Sequence of chain 1.A:
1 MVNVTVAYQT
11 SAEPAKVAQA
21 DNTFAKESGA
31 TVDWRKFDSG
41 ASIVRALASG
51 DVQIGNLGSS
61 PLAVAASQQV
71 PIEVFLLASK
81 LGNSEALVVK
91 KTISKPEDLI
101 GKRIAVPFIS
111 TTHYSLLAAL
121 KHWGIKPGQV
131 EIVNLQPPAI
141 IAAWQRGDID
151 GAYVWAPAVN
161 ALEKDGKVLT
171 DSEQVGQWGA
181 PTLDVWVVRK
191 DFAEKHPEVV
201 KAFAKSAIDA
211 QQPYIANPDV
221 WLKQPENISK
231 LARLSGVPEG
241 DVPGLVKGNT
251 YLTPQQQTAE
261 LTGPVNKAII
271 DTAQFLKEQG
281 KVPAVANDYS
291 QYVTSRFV

A small-molecule ligand and the protein it binds are described below.
Small molecule (SMILES): NC(=O)CNCCS(=O)(=O)O

Binding-site contacts:
Ligand atom O10 contacts residue GLN9 of chain 1.A at 3.3 Å.
Ligand atom O04 contacts residue GLY58 of chain 1.A at 3.4 Å.
Ligand atom N11 contacts residue ASP184 of chain 1.A at 3.1 Å (salt-bridge).
Ligand atom C02 contacts residue GLN9 of chain 1.A at 3.5 Å.
Ligand atom O06 contacts residue TRP155 of chain 1.A at 3.5 Å.
Ligand atom C01 contacts residue GLU85 of chain 1.A at 3.9 Å.
Ligand atom S03 contacts residue PRO61 of chain 1.A at 3.8 Å.
Ligand atom O10 contacts residue SER11 of chain 1.A at 3.1 Å.
Ligand atom N07 contacts residue GLU85 of chain 1.A at 2.8 Å (salt-bridge).
Ligand atom O06 contacts residue SER39 of chain 1.A at 3.7 Å.
Ligand atom C08 contacts residue TRP155 of chain 1.A at 3.5 Å (hydrophobic).
Ligand atom O06 contacts residue SER110 of chain 1.A at 3.1 Å.
Ligand atom C09 contacts residue GLN9 of chain 1.A at 3.6 Å.
Ligand atom O05 contacts residue LEU57 of chain 1.A at 3.9 Å.
Ligand atom O05 contacts residue GLN9 of chain 1.A at 2.9 Å (h-bond).
Ligand atom O04 contacts residue SER110 of chain 1.A at 3.4 Å.
Ligand atom O04 contacts residue PRO61 of chain 1.A at 3.2 Å.
Ligand atom C02 contacts residue TRP155 of chain 1.A at 3.7 Å (hydrophobic).
Ligand atom O05 contacts residue GLY40 of chain 1.A at 3.3 Å.
Ligand atom C01 contacts residue THR111 of chain 1.A at 3.4 Å.
Ligand atom N11 contacts residue ASN56 of chain 1.A at 2.8 Å (h-bond).
Ligand atom O06 contacts residue GLY40 of chain 1.A at 2.9 Å (h-bond).
Ligand atom C09 contacts residue ASP184 of chain 1.A at 3.5 Å.
Ligand atom N07 contacts residue ASP184 of chain 1.A at 3.0 Å (salt-bridge).
Ligand atom C01 contacts residue ASP184 of chain 1.A at 3.0 Å.
Ligand atom S03 contacts residue GLN9 of chain 1.A at 3.9 Å.
Ligand atom N11 contacts residue GLN9 of chain 1.A at 3.5 Å (h-bond).
Ligand atom C08 contacts residue ASP184 of chain 1.A at 3.9 Å.
Ligand atom C08 contacts residue GLN9 of chain 1.A at 3.9 Å.
Ligand atom C08 contacts residue GLU85 of chain 1.A at 3.5 Å.
Ligand atom S03 contacts residue GLY40 of chain 1.A at 3.7 Å.
Ligand atom O04 contacts residue THR111 of chain 1.A at 2.8 Å (h-bond).
Ligand atom S03 contacts residue SER110 of chain 1.A at 3.9 Å.
Ligand atom O05 contacts residue GLY58 of chain 1.A at 2.9 Å (h-bond).
Ligand atom C02 contacts residue THR111 of chain 1.A at 3.8 Å.
Ligand atom O10 contacts residue THR10 of chain 1.A at 3.8 Å.
Ligand atom N07 contacts residue THR111 of chain 1.A at 3.8 Å.
Ligand atom O05 contacts residue PRO61 of chain 1.A at 3.7 Å.
Ligand atom S03 contacts residue GLY58 of chain 1.A at 3.8 Å.
Ligand atom C01 contacts residue GLY58 of chain 1.A at 3.8 Å.